Sequence of chain 1.C:
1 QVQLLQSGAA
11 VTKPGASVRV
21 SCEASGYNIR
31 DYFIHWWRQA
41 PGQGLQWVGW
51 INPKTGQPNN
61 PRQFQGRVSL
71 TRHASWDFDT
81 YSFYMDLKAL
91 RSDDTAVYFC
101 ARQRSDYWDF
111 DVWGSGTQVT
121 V

This protein binds this small molecule.
Small molecule (SMILES): CC(=O)N[C@H]1[C@H](O[C@H]2[C@H](O)[C@@H](NC(C)=O)CO[C@@H]2CO)O[C@H](CO)[C@@H](O)[C@@H]1O

Sequence of chain 1.A:
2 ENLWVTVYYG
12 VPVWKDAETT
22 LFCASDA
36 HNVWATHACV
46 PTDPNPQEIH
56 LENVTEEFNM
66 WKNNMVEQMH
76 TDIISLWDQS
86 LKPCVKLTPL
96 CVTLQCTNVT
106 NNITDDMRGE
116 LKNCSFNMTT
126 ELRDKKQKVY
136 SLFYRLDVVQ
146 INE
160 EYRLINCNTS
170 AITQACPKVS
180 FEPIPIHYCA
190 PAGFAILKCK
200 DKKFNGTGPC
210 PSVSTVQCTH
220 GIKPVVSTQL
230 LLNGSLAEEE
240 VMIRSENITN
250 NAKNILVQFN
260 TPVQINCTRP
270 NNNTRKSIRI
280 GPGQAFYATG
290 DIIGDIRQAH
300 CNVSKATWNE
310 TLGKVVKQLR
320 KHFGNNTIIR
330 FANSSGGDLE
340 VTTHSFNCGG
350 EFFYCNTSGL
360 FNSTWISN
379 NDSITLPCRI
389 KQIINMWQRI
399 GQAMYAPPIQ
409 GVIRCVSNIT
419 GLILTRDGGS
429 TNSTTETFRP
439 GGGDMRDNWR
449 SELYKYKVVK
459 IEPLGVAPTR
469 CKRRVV

Binding-site contacts:
Ligand atom N2 contacts residue THR168 of chain 1.A at 4.3 Å.
Ligand atom O3 contacts residue HIS73 of chain 1.C at 3.6 Å.
Ligand atom O5 contacts residue ARG162 of chain 1.A at 3.3 Å (salt-bridge).
Ligand atom C8 contacts residue THR168 of chain 1.A at 4.2 Å.
Ligand atom C6 contacts residue ARG162 of chain 1.A at 3.6 Å.
Ligand atom C1 contacts residue ASN167 of chain 1.A at 1.4 Å.
Ligand atom C8 contacts residue ASN167 of chain 1.A at 4.1 Å.
Ligand atom O7 contacts residue ARG278 of chain 1.E at 4.0 Å.
Ligand atom C7 contacts residue TRP76 of chain 1.C at 3.3 Å (hydrophobic).
Ligand atom O5 contacts residue ASN167 of chain 1.A at 2.5 Å (h-bond).
Ligand atom C8 contacts residue PHE78 of chain 1.C at 3.9 Å (hydrophobic).
Ligand atom C5 contacts residue ASN167 of chain 1.A at 3.7 Å.
Ligand atom O6 contacts residue ARG162 of chain 1.A at 2.5 Å (salt-bridge).
Ligand atom C1 contacts residue ARG162 of chain 1.A at 3.8 Å.
Ligand atom C5 contacts residue ARG162 of chain 1.A at 3.6 Å.
Ligand atom O7 contacts residue TRP76 of chain 1.C at 2.7 Å.
Ligand atom C2 contacts residue ASN167 of chain 1.A at 2.4 Å.
Ligand atom C4 contacts residue ASN167 of chain 1.A at 4.3 Å.
Ligand atom O7 contacts residue ASN167 of chain 1.A at 3.7 Å.
Ligand atom C8 contacts residue TRP76 of chain 1.C at 3.0 Å (hydrophobic).
Ligand atom N2 contacts residue ASN167 of chain 1.A at 2.5 Å (h-bond).
Ligand atom C3 contacts residue ASN167 of chain 1.A at 3.7 Å.
Ligand atom C7 contacts residue ASN167 of chain 1.A at 3.1 Å.
Ligand atom C8 contacts residue SER75 of chain 1.C at 4.3 Å.

Sequence of chain 1.E:
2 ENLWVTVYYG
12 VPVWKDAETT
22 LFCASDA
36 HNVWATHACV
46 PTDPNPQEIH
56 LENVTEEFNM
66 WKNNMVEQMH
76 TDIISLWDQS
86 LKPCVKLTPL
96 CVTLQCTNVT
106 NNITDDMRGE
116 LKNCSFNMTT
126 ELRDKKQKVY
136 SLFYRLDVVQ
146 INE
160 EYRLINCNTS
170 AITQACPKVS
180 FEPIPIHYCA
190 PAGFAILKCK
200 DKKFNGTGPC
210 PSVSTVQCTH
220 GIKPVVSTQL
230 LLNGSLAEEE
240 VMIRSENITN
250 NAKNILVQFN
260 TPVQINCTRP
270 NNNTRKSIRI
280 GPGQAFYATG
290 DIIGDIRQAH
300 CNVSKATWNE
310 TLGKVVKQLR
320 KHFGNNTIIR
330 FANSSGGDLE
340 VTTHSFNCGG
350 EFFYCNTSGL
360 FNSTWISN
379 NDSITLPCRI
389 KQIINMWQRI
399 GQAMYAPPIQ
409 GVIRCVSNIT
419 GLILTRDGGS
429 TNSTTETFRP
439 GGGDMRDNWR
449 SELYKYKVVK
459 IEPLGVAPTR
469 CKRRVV